The protein below binds the small molecule below.
Small molecule (SMILES): CC(=O)N[C@@H]1[C@@H](O)[C@H](O)[C@@H](CO)O[C@H]1O

Binding-site contacts:
Ligand atom O4 contacts residue ARG591 of chain 1.E at 3.3 Å (salt-bridge).
Ligand atom C3 contacts residue ARG591 of chain 1.E at 3.9 Å.
Ligand atom C4 contacts residue ASN606 of chain 1.E at 4.2 Å.
Ligand atom C3 contacts residue ASN606 of chain 1.E at 3.8 Å.
Ligand atom C2 contacts residue ASN606 of chain 1.E at 2.5 Å.
Ligand atom N2 contacts residue ASN606 of chain 1.E at 3.0 Å (h-bond).
Ligand atom C1 contacts residue ARG591 of chain 1.E at 4.5 Å.
Ligand atom O3 contacts residue ARG591 of chain 1.E at 4.5 Å.
Ligand atom C8 contacts residue LYS604 of chain 1.E at 3.8 Å.
Ligand atom C7 contacts residue ASN606 of chain 1.E at 4.1 Å.
Ligand atom C8 contacts residue GLY605 of chain 1.E at 4.0 Å.
Ligand atom O5 contacts residue ASN606 of chain 1.E at 2.3 Å (h-bond).
Ligand atom C1 contacts residue ASN606 of chain 1.E at 1.4 Å.
Ligand atom N2 contacts residue ARG591 of chain 1.E at 4.5 Å.
Ligand atom C5 contacts residue ARG591 of chain 1.E at 4.3 Å.
Ligand atom O6 contacts residue ASN606 of chain 1.E at 4.5 Å.
Ligand atom C5 contacts residue ASN606 of chain 1.E at 3.6 Å.
Ligand atom C4 contacts residue ARG591 of chain 1.E at 4.0 Å.

Sequence of chain 1.E:
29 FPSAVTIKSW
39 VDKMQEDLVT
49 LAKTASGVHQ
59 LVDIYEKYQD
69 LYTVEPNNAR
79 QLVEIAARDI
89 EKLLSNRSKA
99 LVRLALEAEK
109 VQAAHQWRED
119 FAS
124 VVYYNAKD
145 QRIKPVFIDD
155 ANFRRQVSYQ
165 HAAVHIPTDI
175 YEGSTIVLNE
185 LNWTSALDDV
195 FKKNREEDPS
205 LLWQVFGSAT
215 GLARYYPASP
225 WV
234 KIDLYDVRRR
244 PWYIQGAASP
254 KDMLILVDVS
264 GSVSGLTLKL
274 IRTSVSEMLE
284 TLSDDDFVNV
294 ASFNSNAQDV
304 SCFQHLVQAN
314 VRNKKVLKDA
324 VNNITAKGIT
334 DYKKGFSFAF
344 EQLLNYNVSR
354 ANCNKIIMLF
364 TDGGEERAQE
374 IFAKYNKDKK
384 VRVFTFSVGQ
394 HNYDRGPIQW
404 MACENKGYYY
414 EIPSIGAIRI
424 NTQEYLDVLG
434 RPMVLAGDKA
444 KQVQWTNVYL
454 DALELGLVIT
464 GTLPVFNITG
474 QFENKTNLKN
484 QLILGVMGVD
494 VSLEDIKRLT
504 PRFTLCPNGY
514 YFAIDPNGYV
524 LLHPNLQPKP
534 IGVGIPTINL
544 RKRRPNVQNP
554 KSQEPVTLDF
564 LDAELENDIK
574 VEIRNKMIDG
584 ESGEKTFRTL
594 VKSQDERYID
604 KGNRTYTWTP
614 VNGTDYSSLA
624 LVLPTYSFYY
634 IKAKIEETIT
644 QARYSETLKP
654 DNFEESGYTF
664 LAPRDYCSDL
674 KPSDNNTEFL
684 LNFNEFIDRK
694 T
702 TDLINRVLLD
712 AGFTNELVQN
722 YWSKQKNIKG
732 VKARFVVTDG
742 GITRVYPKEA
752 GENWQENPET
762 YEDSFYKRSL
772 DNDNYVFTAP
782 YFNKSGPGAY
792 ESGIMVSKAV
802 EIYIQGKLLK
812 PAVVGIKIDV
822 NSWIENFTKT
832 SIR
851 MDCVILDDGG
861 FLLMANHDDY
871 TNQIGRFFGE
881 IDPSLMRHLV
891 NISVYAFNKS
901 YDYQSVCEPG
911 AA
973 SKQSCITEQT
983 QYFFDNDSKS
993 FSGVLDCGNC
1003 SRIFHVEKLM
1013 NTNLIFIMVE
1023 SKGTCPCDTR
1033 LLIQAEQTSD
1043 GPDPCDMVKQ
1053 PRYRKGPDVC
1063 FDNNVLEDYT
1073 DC